Binding-site contacts:
Ligand atom C5 contacts residue ASN87 of chain 1.A at 3.6 Å.
Ligand atom O6 contacts residue ARG220 of chain 1.A at 4.2 Å.
Ligand atom C3 contacts residue ASN87 of chain 1.A at 3.8 Å.
Ligand atom C1 contacts residue GLU66 of chain 1.A at 4.1 Å.
Ligand atom C3 contacts residue ARG220 of chain 1.A at 4.0 Å.
Ligand atom C1 contacts residue ASN87 of chain 1.A at 1.4 Å.
Ligand atom C8 contacts residue GLU66 of chain 1.A at 3.4 Å.
Ligand atom C8 contacts residue ALA134 of chain 1.A at 4.4 Å (hydrophobic).
Ligand atom C4 contacts residue ASN87 of chain 1.A at 4.2 Å.
Ligand atom C8 contacts residue ARG220 of chain 1.A at 4.2 Å.
Ligand atom C6 contacts residue GLU86 of chain 1.A at 4.3 Å.
Ligand atom C4 contacts residue ARG220 of chain 1.A at 4.3 Å.
Ligand atom O5 contacts residue GLU86 of chain 1.A at 4.4 Å.
Ligand atom O5 contacts residue ASN87 of chain 1.A at 2.3 Å (h-bond).
Ligand atom O7 contacts residue ARG220 of chain 1.A at 4.1 Å.
Ligand atom C2 contacts residue ARG220 of chain 1.A at 3.8 Å.
Ligand atom O7 contacts residue ASN87 of chain 1.A at 2.5 Å (h-bond).
Ligand atom O7 contacts residue GLU66 of chain 1.A at 4.0 Å.
Ligand atom C7 contacts residue ARG220 of chain 1.A at 3.7 Å.
Ligand atom C8 contacts residue SER136 of chain 1.A at 3.7 Å.
Ligand atom N2 contacts residue ARG220 of chain 1.A at 3.5 Å (salt-bridge).
Ligand atom C2 contacts residue ASN87 of chain 1.A at 2.5 Å.
Ligand atom O5 contacts residue ARG220 of chain 1.A at 4.0 Å.
Ligand atom C7 contacts residue GLU66 of chain 1.A at 3.5 Å.
Ligand atom C8 contacts residue CYS135 of chain 1.A at 4.2 Å (hydrophobic).
Ligand atom N2 contacts residue GLU66 of chain 1.A at 3.7 Å.
Ligand atom C8 contacts residue CYS90 of chain 1.A at 3.9 Å (hydrophobic).
Ligand atom N2 contacts residue ASN87 of chain 1.A at 3.0 Å (h-bond).
Ligand atom O6 contacts residue GLU86 of chain 1.A at 3.5 Å.
Ligand atom O3 contacts residue ARG220 of chain 1.A at 3.1 Å (salt-bridge).
Ligand atom C7 contacts residue CYS90 of chain 1.A at 4.2 Å (hydrophobic).
Ligand atom C7 contacts residue ASN87 of chain 1.A at 3.0 Å.
Ligand atom O7 contacts residue CYS90 of chain 1.A at 3.8 Å.
Ligand atom C8 contacts residue ASN87 of chain 1.A at 4.3 Å.
Ligand atom C6 contacts residue ARG220 of chain 1.A at 4.0 Å.

This small molecule binds to this protein.
Small molecule (SMILES): CC(=O)N[C@H]1[C@H](O[C@H]2[C@H](O)[C@@H](NC(C)=O)CO[C@@H]2CO)O[C@H](CO)[C@@H](O[C@@H]2O[C@H](CO)[C@@H](O)[C@H](O)[C@@H]2O)[C@@H]1O

Sequence of chain 1.A:
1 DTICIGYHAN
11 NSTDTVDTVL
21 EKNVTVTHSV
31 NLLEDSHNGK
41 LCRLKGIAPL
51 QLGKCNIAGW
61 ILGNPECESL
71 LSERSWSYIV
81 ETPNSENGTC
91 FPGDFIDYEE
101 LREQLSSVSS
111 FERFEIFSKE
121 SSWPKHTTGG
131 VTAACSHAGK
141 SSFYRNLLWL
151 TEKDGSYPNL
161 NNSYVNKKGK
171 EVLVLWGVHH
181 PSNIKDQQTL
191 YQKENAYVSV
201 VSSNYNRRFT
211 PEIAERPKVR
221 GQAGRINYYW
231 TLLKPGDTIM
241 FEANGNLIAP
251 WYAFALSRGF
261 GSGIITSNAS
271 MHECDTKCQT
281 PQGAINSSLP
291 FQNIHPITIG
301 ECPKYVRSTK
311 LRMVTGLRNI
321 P